Binding-site contacts:
Ligand atom O6 contacts residue ASN237 of chain 5.E at 4.4 Å.
Ligand atom O7 contacts residue GLY216 of chain 5.E at 3.9 Å.
Ligand atom O7 contacts residue NAG1 of chain 5.I at 3.7 Å.
Ligand atom C8 contacts residue ASN218 of chain 5.E at 2.8 Å.
Ligand atom C1 contacts residue ASN237 of chain 5.E at 1.4 Å.
Ligand atom N2 contacts residue ASN218 of chain 5.E at 4.4 Å.
Ligand atom C7 contacts residue ASN218 of chain 5.E at 3.4 Å.
Ligand atom C2 contacts residue GLY216 of chain 5.E at 3.9 Å.
Ligand atom O7 contacts residue ASN218 of chain 5.E at 3.5 Å (h-bond).
Ligand atom C7 contacts residue ASN237 of chain 5.E at 3.7 Å.
Ligand atom C7 contacts residue GLY216 of chain 5.E at 2.7 Å.
Ligand atom C2 contacts residue ASN237 of chain 5.E at 2.6 Å.
Ligand atom C3 contacts residue ASN237 of chain 5.E at 3.9 Å.
Ligand atom C8 contacts residue LYS217 of chain 5.E at 3.9 Å.
Ligand atom C7 contacts residue NAG1 of chain 5.I at 4.4 Å.
Ligand atom N2 contacts residue GLY216 of chain 5.E at 2.6 Å (h-bond).
Ligand atom C5 contacts residue ASN237 of chain 5.E at 3.6 Å.
Ligand atom N2 contacts residue ASN237 of chain 5.E at 3.1 Å (h-bond).
Ligand atom C1 contacts residue GLY216 of chain 5.E at 4.3 Å.
Ligand atom O5 contacts residue ASN237 of chain 5.E at 2.3 Å (h-bond).
Ligand atom C8 contacts residue NAG1 of chain 5.I at 4.3 Å.
Ligand atom C4 contacts residue ASN237 of chain 5.E at 4.3 Å.
Ligand atom C8 contacts residue GLY216 of chain 5.E at 2.1 Å.
Ligand atom O7 contacts residue ASN237 of chain 5.E at 3.8 Å.

Sequence of chain 5.E:
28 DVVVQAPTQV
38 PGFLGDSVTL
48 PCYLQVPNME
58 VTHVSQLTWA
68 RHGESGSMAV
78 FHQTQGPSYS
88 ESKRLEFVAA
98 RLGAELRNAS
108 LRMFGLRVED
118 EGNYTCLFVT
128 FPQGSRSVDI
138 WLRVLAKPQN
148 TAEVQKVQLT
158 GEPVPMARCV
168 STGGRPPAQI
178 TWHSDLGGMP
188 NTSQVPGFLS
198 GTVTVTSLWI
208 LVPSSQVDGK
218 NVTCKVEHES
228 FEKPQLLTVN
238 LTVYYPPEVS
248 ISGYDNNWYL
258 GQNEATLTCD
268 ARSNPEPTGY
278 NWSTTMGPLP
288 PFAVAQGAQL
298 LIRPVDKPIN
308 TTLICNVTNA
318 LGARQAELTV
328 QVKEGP

This protein binds this small molecule.
Small molecule (SMILES): CC(=O)N[C@H]1[C@H](O[C@H]2[C@H](O)[C@@H](NC(C)=O)CO[C@@H]2CO)O[C@H](CO)[C@@H](O[C@@H]2O[C@H](CO)[C@@H](O)[C@H](O)[C@@H]2O)[C@@H]1O